Binding-site contacts:
Ligand atom N2 contacts residue TRP365 of chain 1.C at 3.6 Å.
Ligand atom C4 contacts residue ASN74 of chain 1.C at 4.2 Å.
Ligand atom C4 contacts residue TRP365 of chain 1.C at 4.0 Å (hydrophobic).
Ligand atom O3 contacts residue TRP365 of chain 1.C at 4.0 Å.
Ligand atom C2 contacts residue TRP365 of chain 1.C at 4.2 Å (hydrophobic).
Ligand atom C7 contacts residue ASN74 of chain 1.C at 3.5 Å.
Ligand atom C3 contacts residue ASN74 of chain 1.C at 3.7 Å.
Ligand atom C8 contacts residue TRP365 of chain 1.C at 3.5 Å (hydrophobic).
Ligand atom C7 contacts residue TRP365 of chain 1.C at 3.9 Å (hydrophobic).
Ligand atom O7 contacts residue TRP365 of chain 1.C at 3.4 Å.
Ligand atom O5 contacts residue ASN74 of chain 1.C at 2.3 Å (h-bond).
Ligand atom C1 contacts residue ASN74 of chain 1.C at 1.4 Å.
Ligand atom O7 contacts residue ASN74 of chain 1.C at 3.7 Å.
Ligand atom C1 contacts residue TRP365 of chain 1.C at 4.0 Å (hydrophobic).
Ligand atom O5 contacts residue TRP365 of chain 1.C at 4.5 Å.
Ligand atom N2 contacts residue ASN74 of chain 1.C at 2.9 Å (h-bond).
Ligand atom C5 contacts residue ASN74 of chain 1.C at 3.6 Å.
Ligand atom C2 contacts residue ASN74 of chain 1.C at 2.4 Å.
Ligand atom C5 contacts residue TRP365 of chain 1.C at 4.0 Å (hydrophobic).
Ligand atom C3 contacts residue TRP365 of chain 1.C at 3.8 Å (hydrophobic).
Ligand atom C8 contacts residue ILE397 of chain 1.C at 4.5 Å (hydrophobic).
Ligand atom O4 contacts residue TRP365 of chain 1.C at 3.5 Å.

Sequence of chain 1.C:
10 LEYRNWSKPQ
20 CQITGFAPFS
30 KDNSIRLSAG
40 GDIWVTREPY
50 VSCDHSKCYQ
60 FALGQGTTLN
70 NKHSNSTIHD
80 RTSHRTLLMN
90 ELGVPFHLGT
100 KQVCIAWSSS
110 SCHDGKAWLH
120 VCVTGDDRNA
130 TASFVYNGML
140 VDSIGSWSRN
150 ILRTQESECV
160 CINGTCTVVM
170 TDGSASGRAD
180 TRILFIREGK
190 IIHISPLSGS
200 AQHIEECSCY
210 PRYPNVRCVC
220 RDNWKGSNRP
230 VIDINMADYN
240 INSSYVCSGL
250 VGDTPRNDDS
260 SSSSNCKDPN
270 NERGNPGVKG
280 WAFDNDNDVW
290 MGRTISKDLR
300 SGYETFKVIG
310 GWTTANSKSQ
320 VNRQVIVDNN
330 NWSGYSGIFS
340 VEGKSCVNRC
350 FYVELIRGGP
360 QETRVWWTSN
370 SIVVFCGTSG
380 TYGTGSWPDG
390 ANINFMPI

The protein below binds the small molecule below.
Small molecule (SMILES): CC(=O)N[C@H]1[C@H](O[C@H]2[C@H](O)[C@@H](NC(C)=O)CO[C@@H]2CO)O[C@H](CO)[C@@H](O)[C@@H]1O